The protein below binds the small molecule below.
Small molecule (SMILES): O=C1c2c(O)cc(O)cc2O[C@H](c2ccc(O)c(O)c2)[C@H]1O

Binding-site contacts:
Ligand atom C15 contacts residue SER38 of chain 1.E at 3.5 Å.
Ligand atom O27 contacts residue SER38 of chain 1.E at 3.0 Å (h-bond).
Ligand atom O27 contacts residue TYR49 of chain 1.E at 2.9 Å.
Ligand atom O24 contacts residue TRP76 of chain 1.E at 3.8 Å.
Ligand atom C1 contacts residue TRP29 of chain 1.E at 3.8 Å (hydrophobic).
Ligand atom C9 contacts residue THR72 of chain 1.E at 3.7 Å.
Ligand atom C9 contacts residue TYR49 of chain 1.E at 3.5 Å (hydrophobic).
Ligand atom O24 contacts residue DQH1 of chain 1.KA at 3.6 Å.
Ligand atom C11 contacts residue HIS74 of chain 1.E at 3.6 Å.
Ligand atom C16 contacts residue DQH1 of chain 1.KA at 3.1 Å.
Ligand atom O29 contacts residue PHE136 of chain 1.E at 3.4 Å.
Ligand atom O24 contacts residue ASP80 of chain 1.E at 2.9 Å (salt-bridge).
Ligand atom O23 contacts residue TRP76 of chain 1.E at 3.3 Å.
Ligand atom C15 contacts residue PHE42 of chain 1.E at 3.8 Å (hydrophobic).
Ligand atom O13 contacts residue PHE51 of chain 1.E at 3.2 Å.
Ligand atom O29 contacts residue PHE94 of chain 1.E at 3.8 Å.
Ligand atom C10 contacts residue HIS74 of chain 1.E at 3.6 Å.
Ligand atom C10 contacts residue SER38 of chain 1.E at 3.3 Å.
Ligand atom C16 contacts residue PHE42 of chain 1.E at 3.7 Å (hydrophobic).
Ligand atom C14 contacts residue HIS74 of chain 1.E at 3.6 Å.
Ligand atom O30 contacts residue PHE51 of chain 1.E at 3.6 Å.
Ligand atom C17 contacts residue ASP80 of chain 1.E at 3.6 Å.
Ligand atom O29 contacts residue GLN102 of chain 1.E at 2.7 Å (h-bond).
Ligand atom C18 contacts residue ASP80 of chain 1.E at 3.4 Å.
Ligand atom C6 contacts residue GLN102 of chain 1.E at 3.6 Å.
Ligand atom O23 contacts residue ASP80 of chain 1.E at 2.2 Å (salt-bridge).
Ligand atom C17 contacts residue DQH1 of chain 1.KA at 3.5 Å.
Ligand atom C10 contacts residue TYR49 of chain 1.E at 3.6 Å (hydrophobic).
Ligand atom C1 contacts residue GLN102 of chain 1.E at 3.7 Å.
Ligand atom O23 contacts residue PHE138 of chain 1.E at 3.8 Å.
Ligand atom O13 contacts residue THR72 of chain 1.E at 3.5 Å.
Ligand atom O13 contacts residue TYR49 of chain 1.E at 2.6 Å (h-bond).
Ligand atom O30 contacts residue GLN70 of chain 1.E at 3.8 Å.
Ligand atom O27 contacts residue HIS74 of chain 1.E at 2.6 Å (h-bond).
Ligand atom C18 contacts residue DQH1 of chain 1.KA at 3.7 Å.
Ligand atom O23 contacts residue DQH1 of chain 1.KA at 3.8 Å.
Ligand atom O12 contacts residue DQH1 of chain 1.KA at 3.3 Å (h-bond).
Ligand atom O30 contacts residue THR72 of chain 1.E at 3.3 Å (h-bond).
Ligand atom C15 contacts residue DQH1 of chain 1.KA at 3.2 Å.
Ligand atom C18 contacts residue TRP76 of chain 1.E at 3.8 Å (hydrophobic).

Sequence of chain 1.E:
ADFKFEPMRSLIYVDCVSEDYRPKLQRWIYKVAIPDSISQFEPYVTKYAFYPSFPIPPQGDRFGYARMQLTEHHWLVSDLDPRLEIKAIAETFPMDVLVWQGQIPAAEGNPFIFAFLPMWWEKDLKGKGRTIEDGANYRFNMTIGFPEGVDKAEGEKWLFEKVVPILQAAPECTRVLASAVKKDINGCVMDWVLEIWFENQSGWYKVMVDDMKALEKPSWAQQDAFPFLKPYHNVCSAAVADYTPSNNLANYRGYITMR